Binding-site contacts:
Ligand atom O1 contacts residue ARG263 of chain 2.B at 3.3 Å (salt-bridge).
Ligand atom C1 contacts residue ASP265 of chain 2.B at 3.6 Å.
Ligand atom O1 contacts residue GLY264 of chain 2.B at 2.8 Å (h-bond).
Ligand atom C5 contacts residue THR297 of chain 2.B at 3.5 Å.
Ligand atom C2 contacts residue MG1 of chain 2.I at 2.8 Å.
Ligand atom C5 contacts residue ARG50 of chain 2.B at 4.1 Å.
Ligand atom C1 contacts residue THR297 of chain 2.B at 3.6 Å.
Ligand atom C1 contacts residue GLU241 of chain 2.B at 3.7 Å.
Ligand atom O2 contacts residue ALA262 of chain 2.B at 3.8 Å.
Ligand atom C4 contacts residue ARG50 of chain 2.B at 3.2 Å.
Ligand atom C4 contacts residue SER331 of chain 2.B at 3.9 Å.
Ligand atom C3 contacts residue MET260 of chain 2.B at 3.8 Å (hydrophobic).
Ligand atom O3 contacts residue THR297 of chain 2.B at 4.0 Å.
Ligand atom O2 contacts residue ASP265 of chain 2.B at 2.6 Å (salt-bridge).
Ligand atom C3 contacts residue ALA262 of chain 2.B at 4.0 Å (hydrophobic).
Ligand atom C2 contacts residue ALA262 of chain 2.B at 3.7 Å (hydrophobic).
Ligand atom O1 contacts residue ALA262 of chain 2.B at 3.2 Å.
Ligand atom O2 contacts residue MG1 of chain 2.I at 2.2 Å.
Ligand atom O1 contacts residue MG1 of chain 2.I at 4.1 Å.
Ligand atom C2 contacts residue THR297 of chain 2.B at 4.0 Å.
Ligand atom O2 contacts residue GLU241 of chain 2.B at 3.1 Å (salt-bridge).
Ligand atom C3 contacts residue LYS239 of chain 2.B at 4.0 Å.
Ligand atom C5 contacts residue SER331 of chain 2.B at 3.6 Å.
Ligand atom O5 contacts residue GLU241 of chain 2.B at 3.2 Å (salt-bridge).
Ligand atom O2 contacts residue GLY264 of chain 2.B at 3.5 Å.
Ligand atom C1 contacts residue MG1 of chain 2.I at 2.8 Å.
Ligand atom C1 contacts residue ALA262 of chain 2.B at 3.6 Å (hydrophobic).
Ligand atom O1 contacts residue ASP265 of chain 2.B at 3.8 Å.
Ligand atom C2 contacts residue LYS239 of chain 2.B at 3.8 Å.
Ligand atom C4 contacts residue MET329 of chain 2.B at 3.6 Å (hydrophobic).
Ligand atom O5 contacts residue LYS239 of chain 2.B at 2.9 Å (salt-bridge).
Ligand atom C1 contacts residue GLY264 of chain 2.B at 3.7 Å.
Ligand atom O1 contacts residue THR297 of chain 2.B at 2.5 Å (h-bond).
Ligand atom C4 contacts residue THR297 of chain 2.B at 3.9 Å.
Ligand atom C3 contacts residue MET329 of chain 2.B at 4.0 Å (hydrophobic).
Ligand atom O5 contacts residue MG1 of chain 2.I at 2.1 Å.
Ligand atom C2 contacts residue GLU241 of chain 2.B at 3.7 Å.
Ligand atom O4 contacts residue THR297 of chain 2.B at 3.6 Å (h-bond).
Ligand atom C3 contacts residue THR297 of chain 2.B at 3.5 Å.
Ligand atom O4 contacts residue SER331 of chain 2.B at 2.5 Å (h-bond).

Sequence of chain 2.B:
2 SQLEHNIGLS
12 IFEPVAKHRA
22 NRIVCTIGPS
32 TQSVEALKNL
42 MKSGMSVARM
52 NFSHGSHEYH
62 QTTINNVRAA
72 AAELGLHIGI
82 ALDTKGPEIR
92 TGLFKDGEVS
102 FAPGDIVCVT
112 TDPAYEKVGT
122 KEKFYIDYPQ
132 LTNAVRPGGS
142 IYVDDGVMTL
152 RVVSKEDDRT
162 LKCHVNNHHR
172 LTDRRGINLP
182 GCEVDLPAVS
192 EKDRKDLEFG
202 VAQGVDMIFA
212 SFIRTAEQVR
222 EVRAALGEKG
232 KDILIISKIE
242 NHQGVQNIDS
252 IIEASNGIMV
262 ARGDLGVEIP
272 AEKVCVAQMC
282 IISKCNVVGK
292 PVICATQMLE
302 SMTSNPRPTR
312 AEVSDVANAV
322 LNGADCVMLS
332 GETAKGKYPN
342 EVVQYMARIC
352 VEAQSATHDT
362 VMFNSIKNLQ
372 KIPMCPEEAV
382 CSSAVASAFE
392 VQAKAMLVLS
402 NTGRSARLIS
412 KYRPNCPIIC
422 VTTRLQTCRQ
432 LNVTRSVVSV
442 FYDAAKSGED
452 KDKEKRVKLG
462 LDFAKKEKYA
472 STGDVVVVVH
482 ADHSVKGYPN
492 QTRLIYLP

This small molecule binds to this protein.
Small molecule (SMILES): O=C(O)CCC(=O)C(=O)O